Sequence of chain 1.A:
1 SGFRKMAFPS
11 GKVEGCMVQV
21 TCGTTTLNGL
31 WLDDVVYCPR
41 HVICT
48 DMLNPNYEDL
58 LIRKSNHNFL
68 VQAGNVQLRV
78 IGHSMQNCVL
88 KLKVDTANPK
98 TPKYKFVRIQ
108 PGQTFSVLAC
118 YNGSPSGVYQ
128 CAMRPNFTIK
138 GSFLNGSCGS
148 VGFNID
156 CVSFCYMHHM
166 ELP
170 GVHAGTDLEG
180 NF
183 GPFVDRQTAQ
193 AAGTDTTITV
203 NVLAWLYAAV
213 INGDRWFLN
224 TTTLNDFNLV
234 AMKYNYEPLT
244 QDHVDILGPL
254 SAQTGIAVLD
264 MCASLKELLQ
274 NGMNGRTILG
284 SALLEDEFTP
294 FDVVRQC

The small molecule below binds the protein below.
Small molecule (SMILES): O=Cc1ncc(Br)cc1OCc1ccc2ccccc2c1

Binding-site contacts:
Ligand atom O09 contacts residue HIS41 of chain 1.A at 3.4 Å (h-bond).
Ligand atom C15 contacts residue GLN189 of chain 1.A at 4.0 Å.
Ligand atom C17 contacts residue GLN189 of chain 1.A at 3.5 Å.
Ligand atom O07 contacts residue CYS145 of chain 1.A at 2.3 Å (h-bond).
Ligand atom C12 contacts residue HIS164 of chain 1.A at 4.0 Å.
Ligand atom C02 contacts residue ASN142 of chain 1.A at 3.7 Å.
Ligand atom C15 contacts residue ASP187 of chain 1.A at 4.0 Å.
Ligand atom C12 contacts residue HIS41 of chain 1.A at 3.4 Å.
Ligand atom C14 contacts residue MET165 of chain 1.A at 4.1 Å (hydrophobic).
Ligand atom C08 contacts residue CYS145 of chain 1.A at 3.6 Å (hydrophobic).
Ligand atom C16 contacts residue GLN189 of chain 1.A at 3.5 Å.
Ligand atom C21 contacts residue ASN142 of chain 1.A at 3.7 Å.
Ligand atom BR01 contacts residue THR25 of chain 1.A at 3.8 Å.
Ligand atom C10 contacts residue HIS41 of chain 1.A at 4.1 Å.
Ligand atom C13 contacts residue HIS164 of chain 1.A at 3.9 Å.
Ligand atom C03 contacts residue ASN142 of chain 1.A at 3.8 Å.
Ligand atom BR01 contacts residue THR26 of chain 1.A at 3.6 Å.
Ligand atom C13 contacts residue HIS41 of chain 1.A at 3.5 Å.
Ligand atom O07 contacts residue GLY143 of chain 1.A at 3.6 Å.
Ligand atom C05 contacts residue ASN142 of chain 1.A at 3.8 Å.
Ligand atom C03 contacts residue GLY143 of chain 1.A at 3.2 Å.
Ligand atom C06 contacts residue CYS145 of chain 1.A at 1.8 Å (hydrophobic).
Ligand atom C05 contacts residue CYS145 of chain 1.A at 2.8 Å (hydrophobic).
Ligand atom N04 contacts residue ASN142 of chain 1.A at 3.9 Å.
Ligand atom C08 contacts residue HIS41 of chain 1.A at 3.7 Å.
Ligand atom C18 contacts residue GLN189 of chain 1.A at 4.0 Å.
Ligand atom C16 contacts residue MET165 of chain 1.A at 3.6 Å (hydrophobic).
Ligand atom C16 contacts residue ARG188 of chain 1.A at 2.7 Å.
Ligand atom O07 contacts residue LEU141 of chain 1.A at 3.8 Å.
Ligand atom C15 contacts residue ARG188 of chain 1.A at 3.6 Å.
Ligand atom N04 contacts residue SER144 of chain 1.A at 4.1 Å.
Ligand atom C03 contacts residue THR26 of chain 1.A at 3.8 Å.
Ligand atom C17 contacts residue ARG188 of chain 1.A at 3.5 Å.
Ligand atom O09 contacts residue CYS145 of chain 1.A at 3.6 Å.
Ligand atom O07 contacts residue SER144 of chain 1.A at 3.6 Å (h-bond).
Ligand atom N04 contacts residue CYS145 of chain 1.A at 3.6 Å.
Ligand atom N04 contacts residue GLY143 of chain 1.A at 2.9 Å (h-bond).
Ligand atom C08 contacts residue ASN142 of chain 1.A at 3.8 Å.
Ligand atom C05 contacts residue GLY143 of chain 1.A at 3.8 Å.
Ligand atom C15 contacts residue MET165 of chain 1.A at 3.9 Å (hydrophobic).